This small molecule binds to this protein.
Small molecule (SMILES): Nc1ncnc2c1ncn2[C@@H]1O[C@H](COP(=O)(O)OP(=O)(O)OP(O)(O)=S)[C@@H](O)[C@H]1O

Binding-site contacts:
Ligand atom O5' contacts residue VAL86 of chain 1.D at 3.4 Å.
Ligand atom O2B contacts residue GLY81 of chain 1.D at 3.2 Å.
Ligand atom N6 contacts residue LEU194 of chain 1.D at 3.5 Å.
Ligand atom O1B contacts residue GLY81 of chain 1.D at 3.2 Å.
Ligand atom O2B contacts residue ASP206 of chain 1.D at 2.8 Å (salt-bridge).
Ligand atom PB contacts residue ASP206 of chain 1.D at 3.3 Å.
Ligand atom O1A contacts residue ASP206 of chain 1.D at 3.4 Å.
Ligand atom O1B contacts residue PHE83 of chain 1.D at 2.8 Å (h-bond).
Ligand atom C3' contacts residue ASP191 of chain 1.D at 3.4 Å.
Ligand atom O2' contacts residue GLN151 of chain 1.D at 3.5 Å (h-bond).
Ligand atom N6 contacts residue GLU142 of chain 1.D at 2.8 Å (salt-bridge).
Ligand atom O3B contacts residue ASP206 of chain 1.D at 2.4 Å (salt-bridge).
Ligand atom C5 contacts residue LEU194 of chain 1.D at 3.4 Å (hydrophobic).
Ligand atom C4 contacts residue LEU194 of chain 1.D at 3.5 Å (hydrophobic).
Ligand atom N6 contacts residue MET141 of chain 1.D at 3.4 Å (h-bond).
Ligand atom O2B contacts residue MG1 of chain 1.O at 2.0 Å.
Ligand atom O2G contacts residue PHE83 of chain 1.D at 3.2 Å.
Ligand atom O2G contacts residue ASP206 of chain 1.D at 3.5 Å (salt-bridge).
Ligand atom C6 contacts residue LEU194 of chain 1.D at 3.4 Å (hydrophobic).
Ligand atom O1B contacts residue SER82 of chain 1.D at 3.2 Å (h-bond).
Ligand atom S1G contacts residue HIS209 of chain 1.D at 3.2 Å.
Ligand atom N1 contacts residue LEU144 of chain 1.D at 3.3 Å (h-bond).
Ligand atom O4' contacts residue VAL86 of chain 1.D at 3.3 Å.
Ligand atom O3G contacts residue PHE83 of chain 1.D at 3.3 Å.
Ligand atom O3G contacts residue ASP206 of chain 1.D at 3.3 Å (salt-bridge).
Ligand atom O3A contacts residue LYS101 of chain 1.D at 3.0 Å (salt-bridge).
Ligand atom PG contacts residue ASP206 of chain 1.D at 2.6 Å.
Ligand atom O1A contacts residue LYS101 of chain 1.D at 2.8 Å (salt-bridge).
Ligand atom PB contacts residue MG1 of chain 1.O at 3.2 Å.
Ligand atom O2A contacts residue MG1 of chain 1.O at 2.0 Å.
Ligand atom O2A contacts residue ASP206 of chain 1.D at 2.8 Å (salt-bridge).
Ligand atom S1G contacts residue ASP206 of chain 1.D at 2.4 Å (salt-bridge).
Ligand atom S1G contacts residue ASP187 of chain 1.D at 3.4 Å (salt-bridge).
Ligand atom O3B contacts residue LYS101 of chain 1.D at 2.9 Å (salt-bridge).
Ligand atom PA contacts residue MG1 of chain 1.O at 3.3 Å.
Ligand atom PA contacts residue LYS101 of chain 1.D at 3.5 Å.
Ligand atom O3' contacts residue ASP191 of chain 1.D at 2.5 Å (salt-bridge).
Ligand atom O1B contacts residue GLY84 of chain 1.D at 2.8 Å (h-bond).
Ligand atom C5' contacts residue GLY81 of chain 1.D at 3.5 Å.
Ligand atom O2A contacts residue ASN192 of chain 1.D at 2.9 Å (h-bond).

Sequence of chain 1.D:
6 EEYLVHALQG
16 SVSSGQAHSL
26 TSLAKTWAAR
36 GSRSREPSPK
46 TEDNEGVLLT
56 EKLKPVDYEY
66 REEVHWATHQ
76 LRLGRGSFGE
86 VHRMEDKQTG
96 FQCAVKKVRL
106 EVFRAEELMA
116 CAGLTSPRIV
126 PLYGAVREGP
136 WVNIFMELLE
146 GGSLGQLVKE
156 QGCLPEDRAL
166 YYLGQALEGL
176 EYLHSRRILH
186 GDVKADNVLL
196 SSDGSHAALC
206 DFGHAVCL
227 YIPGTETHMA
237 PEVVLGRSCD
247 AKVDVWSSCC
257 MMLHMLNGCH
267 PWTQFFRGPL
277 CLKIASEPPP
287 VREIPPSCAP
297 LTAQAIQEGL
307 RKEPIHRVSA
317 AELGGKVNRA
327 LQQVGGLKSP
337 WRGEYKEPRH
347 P